Sequence of chain 1.C:
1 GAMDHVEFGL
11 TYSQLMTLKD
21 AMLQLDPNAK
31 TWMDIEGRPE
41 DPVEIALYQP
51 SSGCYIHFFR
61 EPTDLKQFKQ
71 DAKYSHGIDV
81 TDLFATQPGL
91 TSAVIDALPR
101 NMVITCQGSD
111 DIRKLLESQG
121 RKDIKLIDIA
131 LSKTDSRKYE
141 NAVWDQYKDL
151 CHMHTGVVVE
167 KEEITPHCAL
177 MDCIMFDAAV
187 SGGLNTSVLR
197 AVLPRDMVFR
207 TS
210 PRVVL

Binding-site contacts:
Ligand atom N3 contacts residue GLN70 of chain 1.C at 3.7 Å.
Ligand atom C6 contacts residue TYR74 of chain 1.C at 3.5 Å (hydrophobic).
Ligand atom C2 contacts residue G3 of chain 1.A at 3.2 Å.
Ligand atom N3 contacts residue GTP1 of chain 1.A at 3.3 Å (h-bond).
Ligand atom N2 contacts residue ASP71 of chain 1.C at 3.2 Å (salt-bridge).
Ligand atom O6 contacts residue C4 of chain 1.A at 2.8 Å (h-bond).
Ligand atom O2' contacts residue ARG38 of chain 1.C at 3.2 Å (salt-bridge).
Ligand atom C2 contacts residue TYR74 of chain 1.C at 3.7 Å (hydrophobic).
Ligand atom N9 contacts residue TYR74 of chain 1.C at 3.5 Å.
Ligand atom C2 contacts residue G2 of chain 1.A at 3.5 Å.
Ligand atom O2 contacts residue G3 of chain 1.A at 2.8 Å (h-bond).
Ligand atom N4 contacts residue G3 of chain 1.A at 3.1 Å (h-bond).
Ligand atom N7 contacts residue TYR74 of chain 1.C at 3.5 Å.
Ligand atom C6 contacts residue C4 of chain 1.A at 3.7 Å.
Ligand atom N2 contacts residue C4 of chain 1.A at 2.9 Å (h-bond).
Ligand atom O4' contacts residue ARG38 of chain 1.C at 3.4 Å (salt-bridge).
Ligand atom O2' contacts residue ASP110 of chain 1.C at 2.6 Å (salt-bridge).
Ligand atom C1' contacts residue GLN70 of chain 1.C at 3.6 Å.
Ligand atom O6 contacts residue G3 of chain 1.A at 3.8 Å.
Ligand atom C4 contacts residue G3 of chain 1.A at 3.8 Å.
Ligand atom N2 contacts residue ARG38 of chain 1.C at 3.5 Å (salt-bridge).
Ligand atom O4' contacts residue TYR74 of chain 1.C at 3.7 Å.
Ligand atom C8 contacts residue TYR74 of chain 1.C at 3.5 Å (hydrophobic).
Ligand atom N3 contacts residue G3 of chain 1.A at 3.0 Å (h-bond).
Ligand atom N1 contacts residue TYR74 of chain 1.C at 3.5 Å.
Ligand atom N1 contacts residue G3 of chain 1.A at 3.5 Å (h-bond).
Ligand atom N1 contacts residue C4 of chain 1.A at 2.9 Å (h-bond).
Ligand atom N3 contacts residue G2 of chain 1.A at 2.8 Å (h-bond).
Ligand atom C1' contacts residue G3 of chain 1.A at 3.7 Å.
Ligand atom N3 contacts residue TYR74 of chain 1.C at 3.5 Å.
Ligand atom C4 contacts residue G2 of chain 1.A at 3.3 Å.
Ligand atom O2 contacts residue GTP1 of chain 1.A at 3.2 Å (h-bond).
Ligand atom O6 contacts residue TYR74 of chain 1.C at 3.7 Å.
Ligand atom O2 contacts residue G2 of chain 1.A at 2.9 Å (h-bond).
Ligand atom N4 contacts residue GTP1 of chain 1.A at 3.4 Å (h-bond).
Ligand atom O2' contacts residue GLN70 of chain 1.C at 3.8 Å.
Ligand atom O2 contacts residue ARG38 of chain 1.C at 2.8 Å (salt-bridge).
Ligand atom C5 contacts residue TYR74 of chain 1.C at 3.5 Å (hydrophobic).
Ligand atom N4 contacts residue G2 of chain 1.A at 2.6 Å (h-bond).
Ligand atom C4 contacts residue TYR74 of chain 1.C at 3.5 Å (hydrophobic).

The small molecule below binds the protein below.
Small molecule (SMILES): Nc1ccn([C@@H]2O[C@H](CO[P](=O)(O)O[C@H]3[C@@H](O)[C@H](n4ccc(N)nc4=O)O[C@@H]3CO[P](=O)(O)O[C@H]3[C@@H](O)[C@H](n4ccc(N)nc4=O)O[C@@H]3CO[P](=O)(O)O[C@H]3[C@@H](O)[C@H](n4cnc5c(=O)nc(N)[nH]c54)O[C@@H]3COP(=O)=O)[C@@H](O)[C@H]2O)c(=O)n1